Sequence of chain 1.H:
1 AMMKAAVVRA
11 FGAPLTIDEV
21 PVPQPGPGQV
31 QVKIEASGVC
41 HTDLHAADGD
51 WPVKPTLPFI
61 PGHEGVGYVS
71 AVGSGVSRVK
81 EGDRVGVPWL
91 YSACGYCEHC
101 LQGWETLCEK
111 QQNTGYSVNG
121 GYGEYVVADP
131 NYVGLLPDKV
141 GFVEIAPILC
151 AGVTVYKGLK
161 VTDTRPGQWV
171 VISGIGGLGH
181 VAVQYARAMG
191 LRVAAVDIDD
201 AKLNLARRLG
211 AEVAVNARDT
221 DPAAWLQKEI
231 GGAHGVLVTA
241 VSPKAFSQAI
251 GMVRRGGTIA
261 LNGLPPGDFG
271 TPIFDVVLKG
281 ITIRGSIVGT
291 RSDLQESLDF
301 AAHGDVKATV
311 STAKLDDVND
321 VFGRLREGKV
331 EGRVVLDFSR

This protein binds this small molecule.
Small molecule (SMILES): O=Cc1ccco1

Sequence of chain 1.B:
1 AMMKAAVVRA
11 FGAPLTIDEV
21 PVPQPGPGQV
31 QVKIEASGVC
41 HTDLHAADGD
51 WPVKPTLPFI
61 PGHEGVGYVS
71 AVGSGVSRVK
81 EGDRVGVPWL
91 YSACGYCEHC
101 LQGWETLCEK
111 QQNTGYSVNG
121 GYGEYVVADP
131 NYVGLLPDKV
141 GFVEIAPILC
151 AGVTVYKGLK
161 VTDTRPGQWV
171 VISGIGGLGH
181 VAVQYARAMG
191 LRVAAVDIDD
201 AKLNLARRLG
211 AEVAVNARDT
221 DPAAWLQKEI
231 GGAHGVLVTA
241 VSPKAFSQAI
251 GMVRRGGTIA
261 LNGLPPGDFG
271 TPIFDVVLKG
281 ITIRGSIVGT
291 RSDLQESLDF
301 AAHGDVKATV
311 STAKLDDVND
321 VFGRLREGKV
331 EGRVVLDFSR

Binding-site contacts:
Ligand atom C5 contacts residue LEU278 of chain 1.B at 4.1 Å (hydrophobic).
Ligand atom OXT contacts residue CYS150 of chain 1.H at 3.6 Å (h-bond).
Ligand atom OXT contacts residue HIS63 of chain 1.H at 2.6 Å (h-bond).
Ligand atom C4 contacts residue LEU264 of chain 1.H at 3.7 Å (hydrophobic).
Ligand atom C1 contacts residue HIS63 of chain 1.H at 3.5 Å.
Ligand atom C1 contacts residue TRP89 of chain 1.H at 4.0 Å (hydrophobic).
Ligand atom OXT contacts residue TRP89 of chain 1.H at 4.2 Å.
Ligand atom C1 contacts residue VAL288 of chain 1.H at 4.3 Å (hydrophobic).
Ligand atom C2 contacts residue TRP89 of chain 1.H at 3.7 Å (hydrophobic).
Ligand atom C5 contacts residue ILE287 of chain 1.H at 3.5 Å (hydrophobic).
Ligand atom OXT contacts residue NAD1 of chain 1.VA at 3.2 Å.
Ligand atom C1 contacts residue ZN1 of chain 1.TA at 3.0 Å.
Ligand atom C5 contacts residue TRP89 of chain 1.H at 3.5 Å (hydrophobic).
Ligand atom C4 contacts residue TRP89 of chain 1.H at 3.2 Å (hydrophobic).
Ligand atom C6 contacts residue NAD1 of chain 1.VA at 3.6 Å.
Ligand atom C1 contacts residue NAD1 of chain 1.VA at 3.0 Å.
Ligand atom C4 contacts residue THR42 of chain 1.H at 4.2 Å.
Ligand atom C1 contacts residue CYS150 of chain 1.H at 3.6 Å (hydrophobic).
Ligand atom C6 contacts residue ILE287 of chain 1.H at 3.6 Å (hydrophobic).
Ligand atom C5 contacts residue LEU264 of chain 1.H at 3.8 Å (hydrophobic).
Ligand atom C2 contacts residue ZN1 of chain 1.TA at 4.4 Å.
Ligand atom C6 contacts residue VAL288 of chain 1.H at 4.1 Å (hydrophobic).
Ligand atom C2 contacts residue LEU264 of chain 1.H at 4.5 Å (hydrophobic).
Ligand atom O3 contacts residue LEU264 of chain 1.H at 4.2 Å.
Ligand atom OXT contacts residue THR42 of chain 1.H at 2.8 Å (h-bond).
Ligand atom OXT contacts residue CYS40 of chain 1.H at 3.8 Å.
Ligand atom O3 contacts residue THR42 of chain 1.H at 3.1 Å (h-bond).
Ligand atom C5 contacts residue NAD1 of chain 1.VA at 4.4 Å.
Ligand atom O3 contacts residue TRP89 of chain 1.H at 3.5 Å.
Ligand atom C1 contacts residue THR42 of chain 1.H at 3.4 Å.
Ligand atom C2 contacts residue THR42 of chain 1.H at 3.5 Å.
Ligand atom C4 contacts residue TRP51 of chain 1.H at 3.5 Å (hydrophobic).
Ligand atom O3 contacts residue TRP51 of chain 1.H at 3.5 Å.
Ligand atom C6 contacts residue TRP89 of chain 1.H at 3.6 Å (hydrophobic).
Ligand atom C2 contacts residue NAD1 of chain 1.VA at 3.6 Å.
Ligand atom OXT contacts residue ZN1 of chain 1.TA at 2.2 Å.
Ligand atom C6 contacts residue LEU264 of chain 1.H at 4.3 Å (hydrophobic).